A small-molecule ligand and the protein it binds are described below.
Small molecule (SMILES): CCCC[C@@H]1CO1

Binding-site contacts:
Ligand atom C6 contacts residue PHE39 of chain 1.A at 4.2 Å (hydrophobic).
Ligand atom C3 contacts residue HIS153 of chain 1.A at 3.8 Å.
Ligand atom C5 contacts residue HIS153 of chain 1.A at 4.1 Å.
Ligand atom C6 contacts residue ILE106 of chain 1.A at 3.9 Å (hydrophobic).
Ligand atom C1 contacts residue LEU150 of chain 1.A at 3.9 Å (hydrophobic).
Ligand atom C6 contacts residue TYR215 of chain 1.A at 3.2 Å (hydrophobic).
Ligand atom C5 contacts residue TYR215 of chain 1.A at 3.7 Å (hydrophobic).
Ligand atom C2 contacts residue VAL151 of chain 1.A at 4.3 Å (hydrophobic).
Ligand atom C5 contacts residue TRP109 of chain 1.A at 3.6 Å (hydrophobic).
Ligand atom C1 contacts residue HIS153 of chain 1.A at 4.3 Å.
Ligand atom C4 contacts residue TRP109 of chain 1.A at 4.4 Å (hydrophobic).
Ligand atom C6 contacts residue SER105 of chain 1.A at 3.1 Å.
Ligand atom O contacts residue TYR215 of chain 1.A at 2.7 Å (h-bond).
Ligand atom C6 contacts residue HIS273 of chain 1.A at 4.4 Å.
Ligand atom C4 contacts residue PRO131 of chain 1.A at 4.1 Å (hydrophobic).
Ligand atom C2 contacts residue HIS273 of chain 1.A at 3.6 Å.
Ligand atom O contacts residue TRP109 of chain 1.A at 4.4 Å.
Ligand atom C5 contacts residue PHE154 of chain 1.A at 3.9 Å (hydrophobic).
Ligand atom C5 contacts residue SER105 of chain 1.A at 4.0 Å.
Ligand atom C1 contacts residue HIS183 of chain 1.A at 3.6 Å.
Ligand atom C3 contacts residue HIS273 of chain 1.A at 4.2 Å.
Ligand atom C4 contacts residue HIS153 of chain 1.A at 4.5 Å.
Ligand atom O contacts residue PHE154 of chain 1.A at 3.7 Å.
Ligand atom C1 contacts residue VAL151 of chain 1.A at 4.5 Å (hydrophobic).
Ligand atom C2 contacts residue MET248 of chain 1.A at 4.2 Å (hydrophobic).
Ligand atom C4 contacts residue PHE154 of chain 1.A at 4.1 Å (hydrophobic).
Ligand atom C1 contacts residue HIS273 of chain 1.A at 3.9 Å.
Ligand atom O contacts residue HIS153 of chain 1.A at 3.0 Å (h-bond).
Ligand atom C4 contacts residue HIS273 of chain 1.A at 4.5 Å.
Ligand atom O contacts residue ILE106 of chain 1.A at 4.2 Å.
Ligand atom C5 contacts residue ILE106 of chain 1.A at 3.9 Å (hydrophobic).
Ligand atom C3 contacts residue VAL151 of chain 1.A at 4.1 Å (hydrophobic).
Ligand atom O contacts residue SER105 of chain 1.A at 4.4 Å.
Ligand atom C3 contacts residue PHE154 of chain 1.A at 4.2 Å (hydrophobic).
Ligand atom C4 contacts residue ALA130 of chain 1.A at 4.0 Å (hydrophobic).
Ligand atom C6 contacts residue HIS153 of chain 1.A at 4.1 Å.

Sequence of chain 1.A:
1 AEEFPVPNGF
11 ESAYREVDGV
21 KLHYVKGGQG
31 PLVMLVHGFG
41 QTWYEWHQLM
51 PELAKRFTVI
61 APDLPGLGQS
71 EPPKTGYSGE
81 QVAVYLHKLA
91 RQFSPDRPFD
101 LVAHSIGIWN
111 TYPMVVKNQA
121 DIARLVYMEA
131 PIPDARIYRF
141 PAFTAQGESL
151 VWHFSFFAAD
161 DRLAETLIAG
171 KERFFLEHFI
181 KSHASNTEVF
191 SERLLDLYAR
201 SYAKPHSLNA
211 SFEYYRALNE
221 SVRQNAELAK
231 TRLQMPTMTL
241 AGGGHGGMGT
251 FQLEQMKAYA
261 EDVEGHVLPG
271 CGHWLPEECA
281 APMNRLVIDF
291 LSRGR